Sequence of chain 11.A:
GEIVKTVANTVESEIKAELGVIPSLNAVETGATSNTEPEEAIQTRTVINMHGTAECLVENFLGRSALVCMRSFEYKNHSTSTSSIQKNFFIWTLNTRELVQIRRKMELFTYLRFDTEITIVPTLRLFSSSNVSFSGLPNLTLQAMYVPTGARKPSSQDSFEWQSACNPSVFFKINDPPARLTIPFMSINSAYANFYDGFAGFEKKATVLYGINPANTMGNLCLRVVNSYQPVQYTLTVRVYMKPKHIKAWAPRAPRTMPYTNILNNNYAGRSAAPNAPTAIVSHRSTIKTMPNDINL

Sequence of chain 11.C:
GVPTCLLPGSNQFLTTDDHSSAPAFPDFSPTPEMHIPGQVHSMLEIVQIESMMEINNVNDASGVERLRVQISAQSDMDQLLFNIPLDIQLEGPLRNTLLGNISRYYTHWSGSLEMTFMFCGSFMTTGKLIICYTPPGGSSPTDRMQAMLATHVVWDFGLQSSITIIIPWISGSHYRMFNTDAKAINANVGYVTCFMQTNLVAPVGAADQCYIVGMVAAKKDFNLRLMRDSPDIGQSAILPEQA

Binding-site contacts:
Ligand atom O1A contacts residue ALA149 of chain 11.A at 3.7 Å.
Ligand atom C4C contacts residue THR121 of chain 11.A at 3.7 Å.
Ligand atom N2 contacts residue ASN221 of chain 11.A at 3.9 Å.
Ligand atom O1B contacts residue TRP97 of chain 11.A at 3.6 Å.
Ligand atom O1 contacts residue MET223 of chain 11.A at 3.6 Å (h-bond).
Ligand atom C5A contacts residue PRO173 of chain 11.A at 3.5 Å (hydrophobic).
Ligand atom C3B contacts residue LEU226 of chain 11.A at 3.5 Å (hydrophobic).
Ligand atom O1B contacts residue LEU99 of chain 11.A at 3.1 Å.
Ligand atom C2C contacts residue THR101 of chain 11.A at 3.8 Å.
Ligand atom C1B contacts residue LEU99 of chain 11.A at 3.9 Å (hydrophobic).
Ligand atom N3A contacts residue TYR151 of chain 11.A at 3.3 Å.
Ligand atom C5A contacts residue LEU186 of chain 11.A at 3.6 Å (hydrophobic).
Ligand atom C4 contacts residue TYR197 of chain 11.A at 3.6 Å (hydrophobic).
Ligand atom C5B contacts residue ILE188 of chain 11.A at 3.6 Å (hydrophobic).
Ligand atom C5C contacts residue LEU99 of chain 11.A at 3.6 Å (hydrophobic).
Ligand atom C6C contacts residue ILE123 of chain 11.A at 3.6 Å (hydrophobic).
Ligand atom C4A contacts residue PRO173 of chain 11.A at 3.3 Å (hydrophobic).
Ligand atom O1A contacts residue LEU186 of chain 11.A at 3.7 Å.
Ligand atom C6C contacts residue LEU99 of chain 11.A at 3.6 Å (hydrophobic).
Ligand atom C5A contacts residue VAL175 of chain 11.A at 3.9 Å (hydrophobic).
Ligand atom C31 contacts residue TYR197 of chain 11.A at 3.7 Å (hydrophobic).
Ligand atom C4B contacts residue LEU226 of chain 11.A at 3.9 Å (hydrophobic).
Ligand atom C6C contacts residue TRP97 of chain 11.A at 3.9 Å (hydrophobic).
Ligand atom C6B contacts residue ILE188 of chain 11.A at 3.7 Å (hydrophobic).
Ligand atom C2B contacts residue ILE123 of chain 11.A at 3.5 Å (hydrophobic).
Ligand atom C1C contacts residue TYR197 of chain 11.A at 3.7 Å (hydrophobic).
Ligand atom C7C contacts residue LEU99 of chain 11.A at 3.5 Å (hydrophobic).
Ligand atom C5 contacts residue TYR197 of chain 11.A at 3.8 Å (hydrophobic).
Ligand atom C3B contacts residue ILE123 of chain 11.A at 3.9 Å (hydrophobic).
Ligand atom C2A contacts residue LEU186 of chain 11.A at 3.7 Å (hydrophobic).
Ligand atom C3 contacts residue TYR197 of chain 11.A at 3.7 Å (hydrophobic).
Ligand atom O1A contacts residue LEU226 of chain 11.A at 3.8 Å.
Ligand atom C5A contacts residue ALA149 of chain 11.A at 3.2 Å (hydrophobic).
Ligand atom C4A contacts residue TYR151 of chain 11.A at 3.8 Å (hydrophobic).
Ligand atom O1 contacts residue TYR197 of chain 11.A at 3.9 Å.
Ligand atom C2B contacts residue LEU226 of chain 11.A at 3.6 Å (hydrophobic).
Ligand atom C4A contacts residue LEU186 of chain 11.A at 3.9 Å (hydrophobic).
Ligand atom C7C contacts residue ILE123 of chain 11.A at 3.5 Å (hydrophobic).
Ligand atom C31 contacts residue ASN199 of chain 11.A at 3.4 Å.
Ligand atom C5C contacts residue THR101 of chain 11.A at 3.7 Å.

This small molecule binds to this protein.
Small molecule (SMILES): Cc1cc(CCCCCCCOc2ccc(C3=NCCO3)cc2)on1